Sequence of chain 1.E:
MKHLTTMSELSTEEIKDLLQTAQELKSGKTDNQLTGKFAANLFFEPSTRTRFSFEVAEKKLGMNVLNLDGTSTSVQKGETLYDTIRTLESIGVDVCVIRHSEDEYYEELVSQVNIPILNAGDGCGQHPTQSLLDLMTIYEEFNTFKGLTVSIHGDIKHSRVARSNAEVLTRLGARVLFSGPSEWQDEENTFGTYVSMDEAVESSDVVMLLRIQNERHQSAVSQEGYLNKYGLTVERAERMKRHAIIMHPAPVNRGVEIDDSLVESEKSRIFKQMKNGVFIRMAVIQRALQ

Sequence of chain 1.F:
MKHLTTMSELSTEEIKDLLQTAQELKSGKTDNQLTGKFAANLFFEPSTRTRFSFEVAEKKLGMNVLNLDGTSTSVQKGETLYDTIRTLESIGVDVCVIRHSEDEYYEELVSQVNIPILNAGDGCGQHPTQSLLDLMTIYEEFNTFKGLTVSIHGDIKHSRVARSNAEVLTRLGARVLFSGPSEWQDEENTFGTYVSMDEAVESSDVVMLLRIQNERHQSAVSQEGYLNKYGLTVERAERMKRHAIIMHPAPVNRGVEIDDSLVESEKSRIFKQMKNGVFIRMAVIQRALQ

A protein and the small-molecule ligand that binds it are described below.
Small molecule (SMILES): O=C(O)C[C@H](NC(=O)CP(=O)(O)O)C(=O)O

Binding-site contacts:
Ligand atom O3 contacts residue LYS77 of chain 1.F at 2.7 Å (salt-bridge).
Ligand atom O3P contacts residue THR50 of chain 1.E at 2.9 Å (h-bond).
Ligand atom C3 contacts residue VAL161 of chain 1.E at 3.8 Å (hydrophobic).
Ligand atom O5 contacts residue ARG211 of chain 1.E at 2.8 Å (salt-bridge).
Ligand atom O3P contacts residue ARG49 of chain 1.E at 3.5 Å (salt-bridge).
Ligand atom C4 contacts residue HIS127 of chain 1.E at 3.7 Å.
Ligand atom O1 contacts residue THR50 of chain 1.E at 3.1 Å (h-bond).
Ligand atom C1 contacts residue ALA250 of chain 1.E at 3.4 Å (hydrophobic).
Ligand atom C1P contacts residue PRO249 of chain 1.E at 3.8 Å (hydrophobic).
Ligand atom P contacts residue THR48 of chain 1.E at 3.6 Å.
Ligand atom C5 contacts residue ALA250 of chain 1.E at 3.6 Å (hydrophobic).
Ligand atom P contacts residue ARG99 of chain 1.E at 3.7 Å.
Ligand atom O4 contacts residue LYS77 of chain 1.F at 2.9 Å (salt-bridge).
Ligand atom P contacts residue SER74 of chain 1.F at 3.5 Å.
Ligand atom O3P contacts residue THR48 of chain 1.E at 3.5 Å (h-bond).
Ligand atom O5 contacts residue GLN213 of chain 1.E at 3.2 Å (h-bond).
Ligand atom O1 contacts residue HIS127 of chain 1.E at 2.9 Å (h-bond).
Ligand atom C5 contacts residue GLN213 of chain 1.E at 3.8 Å.
Ligand atom O1P contacts residue ARG99 of chain 1.E at 2.8 Å (salt-bridge).
Ligand atom O1 contacts residue ARG99 of chain 1.E at 2.9 Å (salt-bridge).
Ligand atom C1P contacts residue ALA250 of chain 1.E at 3.3 Å (hydrophobic).
Ligand atom O3P contacts residue SER47 of chain 1.E at 2.7 Å (h-bond).
Ligand atom O4 contacts residue ARG211 of chain 1.E at 2.9 Å (salt-bridge).
Ligand atom N2 contacts residue ALA250 of chain 1.E at 2.7 Å (h-bond).
Ligand atom C5 contacts residue ARG211 of chain 1.E at 3.5 Å.
Ligand atom O2 contacts residue ARG160 of chain 1.E at 2.7 Å (salt-bridge).
Ligand atom O1P contacts residue SER74 of chain 1.F at 3.0 Å (h-bond).
Ligand atom O2 contacts residue HIS127 of chain 1.E at 3.7 Å.
Ligand atom O2P contacts residue SER74 of chain 1.F at 2.9 Å (h-bond).
Ligand atom O3 contacts residue ARG160 of chain 1.E at 2.9 Å (salt-bridge).
Ligand atom O1P contacts residue LYS77 of chain 1.F at 2.7 Å (salt-bridge).
Ligand atom C3 contacts residue ALA250 of chain 1.E at 3.8 Å (hydrophobic).
Ligand atom C1P contacts residue ARG49 of chain 1.E at 3.4 Å.
Ligand atom O1P contacts residue SER47 of chain 1.E at 3.6 Å.
Ligand atom O2P contacts residue THR48 of chain 1.E at 2.8 Å (h-bond).
Ligand atom O2P contacts residue ARG49 of chain 1.E at 2.8 Å (salt-bridge).
Ligand atom O3 contacts residue ARG99 of chain 1.E at 3.2 Å (salt-bridge).
Ligand atom O3P contacts residue ARG99 of chain 1.E at 3.4 Å (salt-bridge).
Ligand atom P contacts residue ARG49 of chain 1.E at 3.8 Å.
Ligand atom C4 contacts residue ARG160 of chain 1.E at 3.5 Å.